Binding-site contacts:
Ligand atom O3' contacts residue ASP15 of chain 1.C at 3.6 Å (salt-bridge).
Ligand atom C6 contacts residue PHE166 of chain 1.C at 4.0 Å (hydrophobic).
Ligand atom C6 contacts residue ASN40 of chain 1.C at 4.0 Å.
Ligand atom N4' contacts residue ASN167 of chain 1.C at 3.4 Å (h-bond).
Ligand atom C4 contacts residue ASN159 of chain 1.C at 4.0 Å.
Ligand atom C3' contacts residue ASN167 of chain 1.C at 4.1 Å.
Ligand atom O2' contacts residue ASP15 of chain 1.C at 2.7 Å (salt-bridge).
Ligand atom C3' contacts residue ASP15 of chain 1.C at 3.4 Å.
Ligand atom C5' contacts residue HIS241 of chain 1.C at 4.1 Å.
Ligand atom O3' contacts residue MET151 of chain 1.C at 3.5 Å (h-bond).
Ligand atom C3' contacts residue CA1 of chain 1.J at 3.7 Å.
Ligand atom O3' contacts residue THR125 of chain 1.C at 3.1 Å (h-bond).
Ligand atom C4' contacts residue MET151 of chain 1.C at 3.4 Å (hydrophobic).
Ligand atom O2' contacts residue ASP242 of chain 1.C at 3.2 Å (salt-bridge).
Ligand atom C2 contacts residue HIS241 of chain 1.C at 4.0 Å.
Ligand atom N4' contacts residue ASN40 of chain 1.C at 4.1 Å.
Ligand atom O5' contacts residue ASN159 of chain 1.C at 2.9 Å (h-bond).
Ligand atom O3' contacts residue CA1 of chain 1.J at 2.6 Å.
Ligand atom C2' contacts residue CA1 of chain 1.J at 3.7 Å.
Ligand atom O5' contacts residue PHE166 of chain 1.C at 4.1 Å.
Ligand atom C2' contacts residue ASN40 of chain 1.C at 4.0 Å.
Ligand atom C1' contacts residue ASN40 of chain 1.C at 3.2 Å.
Ligand atom O2' contacts residue CA1 of chain 1.J at 2.6 Å.
Ligand atom C3' contacts residue ASP242 of chain 1.C at 3.2 Å.
Ligand atom N4' contacts residue PHE166 of chain 1.C at 3.7 Å.
Ligand atom C3' contacts residue HIS241 of chain 1.C at 4.1 Å.
Ligand atom C1 contacts residue ASN40 of chain 1.C at 3.9 Å.
Ligand atom O2' contacts residue ASP16 of chain 1.C at 3.4 Å (salt-bridge).
Ligand atom C3 contacts residue HIS241 of chain 1.C at 4.1 Å.
Ligand atom C4' contacts residue GLU165 of chain 1.C at 3.4 Å.
Ligand atom C3' contacts residue MET151 of chain 1.C at 3.5 Å (hydrophobic).
Ligand atom O2' contacts residue ASN40 of chain 1.C at 3.0 Å (h-bond).
Ligand atom O5' contacts residue GLU165 of chain 1.C at 3.0 Å (salt-bridge).
Ligand atom C5' contacts residue MET151 of chain 1.C at 3.3 Å (hydrophobic).
Ligand atom C4' contacts residue ASN167 of chain 1.C at 3.6 Å.
Ligand atom O3' contacts residue ASN167 of chain 1.C at 3.4 Å (h-bond).
Ligand atom C5' contacts residue GLU165 of chain 1.C at 3.0 Å.
Ligand atom O3' contacts residue ASP242 of chain 1.C at 2.4 Å (salt-bridge).
Ligand atom N4' contacts residue GLU165 of chain 1.C at 3.9 Å.
Ligand atom C2' contacts residue ASP15 of chain 1.C at 3.4 Å.

Sequence of chain 1.C:
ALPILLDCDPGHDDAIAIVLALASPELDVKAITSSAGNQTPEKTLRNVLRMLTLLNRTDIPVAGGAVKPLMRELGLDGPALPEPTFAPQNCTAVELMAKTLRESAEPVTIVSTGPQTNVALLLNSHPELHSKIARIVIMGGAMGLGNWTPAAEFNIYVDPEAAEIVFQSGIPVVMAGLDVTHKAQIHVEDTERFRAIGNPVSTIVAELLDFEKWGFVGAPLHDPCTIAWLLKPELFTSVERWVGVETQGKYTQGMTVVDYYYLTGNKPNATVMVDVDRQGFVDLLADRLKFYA

The protein below binds the small molecule below.
Small molecule (SMILES): Nc1ccc([C@@H]2N[C@H](CO)[C@@H](O)[C@H]2O)cc1N